Sequence of chain 1.A:
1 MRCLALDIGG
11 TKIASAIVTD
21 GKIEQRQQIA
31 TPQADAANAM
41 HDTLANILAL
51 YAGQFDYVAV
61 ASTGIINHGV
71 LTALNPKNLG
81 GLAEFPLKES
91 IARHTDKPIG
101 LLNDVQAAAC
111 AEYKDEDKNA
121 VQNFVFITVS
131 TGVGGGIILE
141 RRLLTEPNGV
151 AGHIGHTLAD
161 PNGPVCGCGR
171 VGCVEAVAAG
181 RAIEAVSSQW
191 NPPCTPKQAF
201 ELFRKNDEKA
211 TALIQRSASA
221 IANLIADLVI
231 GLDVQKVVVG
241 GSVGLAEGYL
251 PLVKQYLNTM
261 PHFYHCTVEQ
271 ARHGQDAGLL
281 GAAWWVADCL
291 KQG

Binding-site contacts:
Ligand atom O3G contacts residue THR131 of chain 1.A at 3.0 Å (h-bond).
Ligand atom C2 contacts residue PHE200 of chain 1.A at 3.4 Å (hydrophobic).
Ligand atom C5' contacts residue SER242 of chain 1.A at 3.2 Å.
Ligand atom O4' contacts residue SER242 of chain 1.A at 2.6 Å (h-bond).
Ligand atom C1' contacts residue SER242 of chain 1.A at 3.7 Å.
Ligand atom PG contacts residue SER130 of chain 1.A at 3.4 Å.
Ligand atom O3G contacts residue SER130 of chain 1.A at 2.8 Å.
Ligand atom C3' contacts residue THR131 of chain 1.A at 3.9 Å.
Ligand atom C4' contacts residue THR131 of chain 1.A at 3.5 Å.
Ligand atom N3B contacts residue SER130 of chain 1.A at 3.1 Å (h-bond).
Ligand atom C4' contacts residue SER242 of chain 1.A at 3.2 Å.
Ligand atom O3' contacts residue ARG181 of chain 1.A at 4.0 Å.
Ligand atom O4' contacts residue SER130 of chain 1.A at 4.1 Å.
Ligand atom C2 contacts residue ALA246 of chain 1.A at 3.9 Å (hydrophobic).
Ligand atom N3 contacts residue PRO196 of chain 1.A at 4.0 Å.
Ligand atom PA contacts residue SER242 of chain 1.A at 4.0 Å.
Ligand atom O2A contacts residue SER130 of chain 1.A at 4.0 Å.
Ligand atom C5' contacts residue SER130 of chain 1.A at 3.6 Å.
Ligand atom O4' contacts residue VAL243 of chain 1.A at 3.8 Å.
Ligand atom N9 contacts residue SER242 of chain 1.A at 3.6 Å (h-bond).
Ligand atom N7 contacts residue SER242 of chain 1.A at 4.0 Å.
Ligand atom C4 contacts residue SER242 of chain 1.A at 4.0 Å.
Ligand atom N3B contacts residue THR131 of chain 1.A at 4.0 Å.
Ligand atom N1 contacts residue ALA246 of chain 1.A at 3.8 Å.
Ligand atom O5' contacts residue SER242 of chain 1.A at 3.2 Å (h-bond).
Ligand atom O3' contacts residue PRO196 of chain 1.A at 4.1 Å.
Ligand atom N3 contacts residue SER242 of chain 1.A at 4.1 Å.
Ligand atom C8 contacts residue SER242 of chain 1.A at 3.8 Å.
Ligand atom N3 contacts residue VAL243 of chain 1.A at 3.9 Å.
Ligand atom O2A contacts residue SER242 of chain 1.A at 3.6 Å (h-bond).
Ligand atom O2G contacts residue SER130 of chain 1.A at 3.7 Å.
Ligand atom C2 contacts residue SER242 of chain 1.A at 3.9 Å.
Ligand atom C5' contacts residue THR131 of chain 1.A at 3.3 Å.
Ligand atom O3' contacts residue GLY180 of chain 1.A at 3.3 Å.
Ligand atom O2' contacts residue PRO196 of chain 1.A at 3.3 Å.
Ligand atom C6 contacts residue SER242 of chain 1.A at 4.1 Å.
Ligand atom C4' contacts residue SER130 of chain 1.A at 3.7 Å.
Ligand atom N1 contacts residue SER242 of chain 1.A at 3.9 Å.
Ligand atom N3 contacts residue LYS197 of chain 1.A at 4.1 Å.
Ligand atom N6 contacts residue LYS197 of chain 1.A at 3.6 Å.

A protein and the small-molecule ligand that binds it are described below.
Small molecule (SMILES): Nc1ncnc2c1ncn2[C@@H]1O[C@H](CO[P](=O)(O)O[P](=O)(O)NP(=O)(O)O)[C@@H](O)[C@H]1O